Binding-site contacts:
Ligand atom C5 contacts residue ARG57 of chain 1.F at 3.6 Å.
Ligand atom C6 contacts residue ARG57 of chain 1.F at 2.9 Å.
Ligand atom C2' contacts residue LYS49 of chain 1.F at 4.0 Å.
Ligand atom O4 contacts residue ARG57 of chain 1.F at 3.2 Å (salt-bridge).
Ligand atom O2' contacts residue LYS49 of chain 1.F at 3.4 Å.
Ligand atom O4 contacts residue ARG65 of chain 1.F at 3.3 Å (salt-bridge).
Ligand atom C4 contacts residue ARG57 of chain 1.F at 3.6 Å.
Ligand atom C2 contacts residue ARG57 of chain 1.F at 3.4 Å.
Ligand atom C2 contacts residue LYS49 of chain 1.F at 3.9 Å.
Ligand atom C1' contacts residue LYS49 of chain 1.F at 3.8 Å.
Ligand atom C4 contacts residue ARG65 of chain 1.F at 3.7 Å.
Ligand atom C1' contacts residue ARG57 of chain 1.F at 2.9 Å.
Ligand atom O4' contacts residue ARG57 of chain 1.F at 3.0 Å (salt-bridge).
Ligand atom O2 contacts residue ARG57 of chain 1.F at 3.0 Å.
Ligand atom O2 contacts residue ARG65 of chain 1.F at 4.0 Å.
Ligand atom O2 contacts residue LYS49 of chain 1.F at 3.0 Å (salt-bridge).
Ligand atom C2 contacts residue ARG65 of chain 1.F at 4.4 Å.
Ligand atom N1 contacts residue ARG57 of chain 1.F at 2.7 Å (salt-bridge).
Ligand atom N3 contacts residue ARG65 of chain 1.F at 3.3 Å (salt-bridge).
Ligand atom N3 contacts residue ARG57 of chain 1.F at 3.1 Å.
Ligand atom N1 contacts residue LYS49 of chain 1.F at 4.3 Å.
Ligand atom C2' contacts residue ARG57 of chain 1.F at 4.4 Å.

The protein below binds the small molecule below.
Small molecule (SMILES): O=c1ccn([C@@H]2O[C@H](CO[P](=O)(O)O[C@H]3[C@@H](O)[C@H](n4ccc(=O)[nH]c4=O)O[C@@H]3CO[P](=O)(O)O[C@H]3[C@@H](O)[C@H](n4ccc(=O)[nH]c4=O)O[C@@H]3CO[P](=O)(O)O[C@H]3[C@@H](O)[C@H](n4ccc(=O)[nH]c4=O)O[C@@H]3CO)[C@@H](O)[C@H]2O)c(=O)[nH]1

Sequence of chain 1.F:
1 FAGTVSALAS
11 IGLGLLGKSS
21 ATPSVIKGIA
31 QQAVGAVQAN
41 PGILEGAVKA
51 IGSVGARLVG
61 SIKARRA